Binding-site contacts:
Ligand atom C8 contacts residue ARG195 of chain 2.B at 3.4 Å.
Ligand atom N9 contacts residue ASP274 of chain 2.B at 2.9 Å (salt-bridge).
Ligand atom N1 contacts residue PHE220 of chain 2.B at 3.5 Å.
Ligand atom C6 contacts residue TYR72 of chain 2.B at 4.2 Å (hydrophobic).
Ligand atom C6 contacts residue THR191 of chain 2.B at 4.4 Å.
Ligand atom N9 contacts residue ARG195 of chain 2.B at 3.9 Å.
Ligand atom C5 contacts residue THR191 of chain 2.B at 3.8 Å.
Ligand atom C2 contacts residue PHE220 of chain 2.B at 3.7 Å (hydrophobic).
Ligand atom N7 contacts residue THR191 of chain 2.B at 2.7 Å (h-bond).
Ligand atom N1 contacts residue PHE73 of chain 2.B at 3.3 Å.
Ligand atom N1 contacts residue ARG189 of chain 2.B at 3.9 Å.
Ligand atom N9 contacts residue PHE220 of chain 2.B at 3.8 Å.
Ligand atom C4 contacts residue PHE220 of chain 2.B at 3.7 Å (hydrophobic).
Ligand atom C6 contacts residue PHE73 of chain 2.B at 3.6 Å (hydrophobic).
Ligand atom O6 contacts residue SER123 of chain 2.B at 4.2 Å.
Ligand atom N7 contacts residue ARG195 of chain 2.B at 4.4 Å.
Ligand atom C6 contacts residue ARG189 of chain 2.B at 3.9 Å.
Ligand atom N9 contacts residue TYR72 of chain 2.B at 3.1 Å.
Ligand atom N7 contacts residue PHE220 of chain 2.B at 3.2 Å.
Ligand atom C8 contacts residue TYR72 of chain 2.B at 3.5 Å (hydrophobic).
Ligand atom C2 contacts residue TYR72 of chain 2.B at 4.0 Å (hydrophobic).
Ligand atom C5 contacts residue PHE220 of chain 2.B at 3.4 Å (hydrophobic).
Ligand atom C8 contacts residue PHE220 of chain 2.B at 3.6 Å (hydrophobic).
Ligand atom N1 contacts residue TYR72 of chain 2.B at 4.4 Å.
Ligand atom C8 contacts residue THR191 of chain 2.B at 3.3 Å.
Ligand atom C8 contacts residue ASP274 of chain 2.B at 3.8 Å.
Ligand atom C4 contacts residue TYR72 of chain 2.B at 3.1 Å (hydrophobic).
Ligand atom N7 contacts residue TYR72 of chain 2.B at 3.6 Å.
Ligand atom C2 contacts residue ALA70 of chain 2.B at 4.2 Å (hydrophobic).
Ligand atom O6 contacts residue ARG189 of chain 2.B at 3.0 Å (salt-bridge).
Ligand atom N3 contacts residue PHE220 of chain 2.B at 3.9 Å.
Ligand atom C2 contacts residue PHE73 of chain 2.B at 4.0 Å (hydrophobic).
Ligand atom O6 contacts residue PHE73 of chain 2.B at 3.6 Å.
Ligand atom O6 contacts residue THR191 of chain 2.B at 4.2 Å.
Ligand atom N3 contacts residue ASP274 of chain 2.B at 4.1 Å.
Ligand atom N3 contacts residue TYR72 of chain 2.B at 3.2 Å.
Ligand atom C5 contacts residue TYR72 of chain 2.B at 3.5 Å (hydrophobic).
Ligand atom O6 contacts residue PHE220 of chain 2.B at 3.2 Å.
Ligand atom C4 contacts residue ASP274 of chain 2.B at 3.9 Å.
Ligand atom C6 contacts residue PHE220 of chain 2.B at 3.1 Å (hydrophobic).

A small-molecule ligand and the protein it binds are described below.
Small molecule (SMILES): O=c1[nH]cnc2nc[nH]c12

Sequence of chain 2.B:
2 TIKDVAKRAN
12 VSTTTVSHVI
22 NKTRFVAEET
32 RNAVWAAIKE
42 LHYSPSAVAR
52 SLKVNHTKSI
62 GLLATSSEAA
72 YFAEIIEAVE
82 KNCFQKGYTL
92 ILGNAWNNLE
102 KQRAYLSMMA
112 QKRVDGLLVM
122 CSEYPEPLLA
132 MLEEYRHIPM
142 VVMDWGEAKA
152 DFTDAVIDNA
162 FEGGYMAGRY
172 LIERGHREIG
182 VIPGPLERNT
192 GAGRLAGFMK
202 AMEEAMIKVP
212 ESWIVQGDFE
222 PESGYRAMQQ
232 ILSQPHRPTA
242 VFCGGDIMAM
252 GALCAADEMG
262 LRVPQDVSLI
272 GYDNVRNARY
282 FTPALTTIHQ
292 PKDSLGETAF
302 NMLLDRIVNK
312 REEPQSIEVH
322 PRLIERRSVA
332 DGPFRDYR